This protein binds this small molecule.
Small molecule (SMILES): CCC(=O)NO

Binding-site contacts:
Ligand atom O04 contacts residue VAL16 of chain 1.B at 4.3 Å.
Ligand atom C01 contacts residue VAL16 of chain 1.B at 3.4 Å (hydrophobic).
Ligand atom C01 contacts residue GLY17 of chain 1.B at 3.6 Å.
Ligand atom C03 contacts residue ASP95 of chain 1.B at 4.4 Å.
Ligand atom N05 contacts residue ASP95 of chain 1.B at 3.4 Å (salt-bridge).
Ligand atom N05 contacts residue LU81 of chain 1.T at 3.9 Å.
Ligand atom O06 contacts residue ASP95 of chain 1.B at 2.7 Å (salt-bridge).
Ligand atom O04 contacts residue LU81 of chain 1.T at 4.1 Å.
Ligand atom C03 contacts residue LU81 of chain 1.T at 3.9 Å.
Ligand atom C01 contacts residue TYR21 of chain 1.B at 4.1 Å (hydrophobic).
Ligand atom N05 contacts residue SER92 of chain 1.B at 4.1 Å.
Ligand atom O06 contacts residue SER92 of chain 1.B at 3.4 Å (h-bond).
Ligand atom C02 contacts residue LU81 of chain 1.T at 4.0 Å.
Ligand atom O06 contacts residue LU81 of chain 1.T at 4.4 Å.
Ligand atom C02 contacts residue GLY17 of chain 1.B at 4.4 Å.
Ligand atom O06 contacts residue TYR94 of chain 1.B at 4.3 Å.
Ligand atom C02 contacts residue TYR21 of chain 1.B at 3.8 Å (hydrophobic).
Ligand atom O06 contacts residue LYS142 of chain 1.B at 4.0 Å.
Ligand atom C01 contacts residue LU81 of chain 1.T at 3.7 Å.

Sequence of chain 1.B:
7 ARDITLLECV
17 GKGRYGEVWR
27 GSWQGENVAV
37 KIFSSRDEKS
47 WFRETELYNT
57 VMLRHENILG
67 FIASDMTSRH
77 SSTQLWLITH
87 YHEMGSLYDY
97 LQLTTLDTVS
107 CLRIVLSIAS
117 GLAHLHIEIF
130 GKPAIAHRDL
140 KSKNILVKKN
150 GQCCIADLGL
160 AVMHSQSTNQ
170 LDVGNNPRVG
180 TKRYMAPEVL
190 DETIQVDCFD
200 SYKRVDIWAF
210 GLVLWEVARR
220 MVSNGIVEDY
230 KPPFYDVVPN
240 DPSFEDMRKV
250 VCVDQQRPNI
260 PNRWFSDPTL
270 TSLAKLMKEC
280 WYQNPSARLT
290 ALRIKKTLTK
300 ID